Sequence of chain 1.WA:
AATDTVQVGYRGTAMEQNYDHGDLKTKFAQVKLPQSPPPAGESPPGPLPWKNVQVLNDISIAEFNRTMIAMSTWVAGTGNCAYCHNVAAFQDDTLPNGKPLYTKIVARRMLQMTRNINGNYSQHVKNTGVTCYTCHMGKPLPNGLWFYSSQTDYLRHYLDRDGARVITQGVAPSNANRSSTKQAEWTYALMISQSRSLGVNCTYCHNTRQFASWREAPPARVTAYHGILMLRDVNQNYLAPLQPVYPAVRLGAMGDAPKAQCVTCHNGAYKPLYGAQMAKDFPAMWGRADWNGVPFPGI

Binding-site contacts:
Ligand atom C5 contacts residue THR108 of chain 1.WA at 2.8 Å.
Ligand atom C4 contacts residue V751 of chain 1.EK at 4.2 Å.
Ligand atom C1 contacts residue V751 of chain 1.EK at 3.0 Å.
Ligand atom O2 contacts residue V751 of chain 1.EK at 1.4 Å.
Ligand atom C1 contacts residue GLY112 of chain 1.WA at 3.9 Å.
Ligand atom O5 contacts residue GLY112 of chain 1.WA at 4.0 Å.
Ligand atom C1 contacts residue LEU109 of chain 1.WA at 3.2 Å (hydrophobic).
Ligand atom O5 contacts residue LEU109 of chain 1.WA at 4.3 Å.
Ligand atom O6 contacts residue V751 of chain 1.EK at 2.8 Å (h-bond).
Ligand atom O3 contacts residue ASP106 of chain 1.WA at 2.7 Å (salt-bridge).
Ligand atom C3 contacts residue THR108 of chain 1.WA at 2.6 Å.
Ligand atom O2 contacts residue THR108 of chain 1.WA at 3.6 Å (h-bond).
Ligand atom C1 contacts residue THR108 of chain 1.WA at 1.4 Å.
Ligand atom C3 contacts residue V751 of chain 1.EK at 3.7 Å.
Ligand atom C2 contacts residue LEU109 of chain 1.WA at 3.4 Å (hydrophobic).
Ligand atom O4 contacts residue THR108 of chain 1.WA at 4.1 Å.
Ligand atom O3 contacts residue THR108 of chain 1.WA at 3.9 Å.
Ligand atom O2 contacts residue LEU109 of chain 1.WA at 3.9 Å.
Ligand atom C2 contacts residue V751 of chain 1.EK at 2.5 Å.
Ligand atom C6 contacts residue V751 of chain 1.EK at 3.4 Å.
Ligand atom O6 contacts residue THR108 of chain 1.WA at 4.2 Å.
Ligand atom O3 contacts residue V751 of chain 1.EK at 4.0 Å.
Ligand atom C5 contacts residue V751 of chain 1.EK at 4.0 Å.
Ligand atom O5 contacts residue THR108 of chain 1.WA at 2.3 Å (h-bond).
Ligand atom C3 contacts residue ASP106 of chain 1.WA at 3.5 Å.
Ligand atom C2 contacts residue ASP106 of chain 1.WA at 3.8 Å.
Ligand atom C4 contacts residue THR108 of chain 1.WA at 3.2 Å.
Ligand atom O5 contacts residue V751 of chain 1.EK at 3.2 Å.
Ligand atom O2 contacts residue ASP106 of chain 1.WA at 4.5 Å.
Ligand atom C6 contacts residue THR108 of chain 1.WA at 4.2 Å.
Ligand atom C2 contacts residue THR108 of chain 1.WA at 2.3 Å.

The protein below binds the small molecule below.
Small molecule (SMILES): C[C@@H]1O[C@@H](O[C@H]2[C@H](O)[C@H](O)CO[C@@H]2CO)[C@H](O)[C@H](O)[C@H]1O